Sequence of chain 9.H:
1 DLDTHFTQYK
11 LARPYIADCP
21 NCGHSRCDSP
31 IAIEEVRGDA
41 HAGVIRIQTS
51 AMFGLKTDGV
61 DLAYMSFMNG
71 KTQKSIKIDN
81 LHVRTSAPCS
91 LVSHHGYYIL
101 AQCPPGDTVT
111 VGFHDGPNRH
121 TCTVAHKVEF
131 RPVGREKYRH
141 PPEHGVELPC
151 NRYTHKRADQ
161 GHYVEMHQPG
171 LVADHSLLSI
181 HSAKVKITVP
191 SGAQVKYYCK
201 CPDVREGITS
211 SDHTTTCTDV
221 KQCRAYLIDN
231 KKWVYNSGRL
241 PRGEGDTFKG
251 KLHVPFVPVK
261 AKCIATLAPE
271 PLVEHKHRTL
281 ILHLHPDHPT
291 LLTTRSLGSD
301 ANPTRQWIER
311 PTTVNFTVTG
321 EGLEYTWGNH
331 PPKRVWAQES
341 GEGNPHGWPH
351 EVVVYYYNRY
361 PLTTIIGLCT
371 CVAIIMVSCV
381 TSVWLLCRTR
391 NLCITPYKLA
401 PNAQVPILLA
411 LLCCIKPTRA

Binding-site contacts:
Ligand atom C2 contacts residue ASN315 of chain 9.H at 2.5 Å.
Ligand atom O5 contacts residue VAL314 of chain 9.H at 3.8 Å.
Ligand atom O7 contacts residue ASN315 of chain 9.H at 4.2 Å.
Ligand atom C4 contacts residue ASN315 of chain 9.H at 4.3 Å.
Ligand atom N2 contacts residue ASN315 of chain 9.H at 2.8 Å (h-bond).
Ligand atom C6 contacts residue ASN315 of chain 9.H at 4.5 Å.
Ligand atom C3 contacts residue ASN315 of chain 9.H at 3.8 Å.
Ligand atom C1 contacts residue ASN315 of chain 9.H at 1.4 Å.
Ligand atom C8 contacts residue ASN315 of chain 9.H at 3.5 Å.
Ligand atom O5 contacts residue THR313 of chain 9.H at 4.3 Å.
Ligand atom C6 contacts residue THR313 of chain 9.H at 4.5 Å.
Ligand atom O5 contacts residue ASN315 of chain 9.H at 2.4 Å (h-bond).
Ligand atom C1 contacts residue VAL314 of chain 9.H at 4.4 Å (hydrophobic).
Ligand atom C5 contacts residue ASN315 of chain 9.H at 3.7 Å.
Ligand atom C7 contacts residue ASN315 of chain 9.H at 3.3 Å.
Ligand atom C8 contacts residue ILE281 of chain 9.H at 4.5 Å (hydrophobic).

A protein and the small-molecule ligand that binds it are described below.
Small molecule (SMILES): CC(=O)N[C@@H]1[C@@H](O)[C@H](O)[C@@H](CO)O[C@H]1O